Sequence of chain 1.B:
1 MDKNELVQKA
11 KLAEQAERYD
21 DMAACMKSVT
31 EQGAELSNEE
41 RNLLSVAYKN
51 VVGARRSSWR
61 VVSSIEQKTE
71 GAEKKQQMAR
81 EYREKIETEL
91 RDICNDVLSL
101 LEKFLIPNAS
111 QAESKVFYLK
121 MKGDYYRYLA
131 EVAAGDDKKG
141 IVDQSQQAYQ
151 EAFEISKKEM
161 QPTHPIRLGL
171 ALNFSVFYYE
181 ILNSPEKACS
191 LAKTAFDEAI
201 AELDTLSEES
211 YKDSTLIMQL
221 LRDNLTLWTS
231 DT

Binding-site contacts:
Ligand atom CB contacts residue TRP228 of chain 1.B at 3.8 Å (hydrophobic).
Ligand atom OG contacts residue TYR179 of chain 1.B at 3.6 Å.
Ligand atom CA contacts residue ASN173 of chain 1.B at 3.2 Å.
Ligand atom C contacts residue LEU227 of chain 1.B at 3.8 Å (hydrophobic).
Ligand atom C contacts residue ASN224 of chain 1.B at 3.6 Å.
Ligand atom C contacts residue ASN173 of chain 1.B at 3.5 Å.
Ligand atom OG contacts residue TRP228 of chain 1.B at 2.9 Å (h-bond).
Ligand atom O contacts residue LYS49 of chain 1.B at 3.6 Å (salt-bridge).
Ligand atom CA contacts residue ASN173 of chain 1.B at 3.8 Å.
Ligand atom P contacts residue LYS49 of chain 1.B at 3.8 Å.
Ligand atom OH contacts residue ASP213 of chain 1.B at 3.7 Å.
Ligand atom O contacts residue VAL176 of chain 1.B at 3.2 Å.
Ligand atom C contacts residue LYS49 of chain 1.B at 3.8 Å.
Ligand atom CD1 contacts residue ILE217 of chain 1.B at 3.7 Å (hydrophobic).
Ligand atom O contacts residue LEU227 of chain 1.B at 3.5 Å.
Ligand atom O contacts residue LYS49 of chain 1.B at 2.8 Å (salt-bridge).
Ligand atom O1P contacts residue ARG56 of chain 1.B at 3.0 Å (salt-bridge).
Ligand atom CG contacts residue ASN224 of chain 1.B at 3.7 Å.
Ligand atom CA contacts residue ASN224 of chain 1.B at 3.6 Å.
Ligand atom O2P contacts residue TYR128 of chain 1.B at 2.7 Å (h-bond).
Ligand atom P contacts residue ARG56 of chain 1.B at 3.8 Å.
Ligand atom P contacts residue TYR128 of chain 1.B at 3.8 Å.
Ligand atom CB contacts residue LEU172 of chain 1.B at 3.5 Å (hydrophobic).
Ligand atom N contacts residue ASN224 of chain 1.B at 2.7 Å (h-bond).
Ligand atom O3P contacts residue TYR128 of chain 1.B at 3.8 Å.
Ligand atom CB contacts residue ASN224 of chain 1.B at 3.5 Å.
Ligand atom O contacts residue ASN173 of chain 1.B at 3.2 Å (h-bond).
Ligand atom O2P contacts residue LYS49 of chain 1.B at 3.8 Å.
Ligand atom N contacts residue ASN173 of chain 1.B at 2.8 Å (h-bond).
Ligand atom O3P contacts residue LYS49 of chain 1.B at 2.8 Å (salt-bridge).
Ligand atom CA contacts residue ASN224 of chain 1.B at 3.6 Å.
Ligand atom CD2 contacts residue ASN224 of chain 1.B at 3.2 Å.
Ligand atom CB contacts residue ASN173 of chain 1.B at 3.0 Å.
Ligand atom O contacts residue ASN224 of chain 1.B at 2.9 Å (h-bond).
Ligand atom O contacts residue LEU172 of chain 1.B at 3.5 Å.
Ligand atom O2P contacts residue ARG127 of chain 1.B at 3.0 Å (salt-bridge).
Ligand atom CG contacts residue ILE217 of chain 1.B at 3.8 Å (hydrophobic).
Ligand atom O contacts residue LYS120 of chain 1.B at 2.9 Å (salt-bridge).
Ligand atom O1P contacts residue ARG127 of chain 1.B at 2.9 Å (salt-bridge).
Ligand atom O3P contacts residue ARG56 of chain 1.B at 2.9 Å (salt-bridge).

The small molecule below binds the protein below.
Small molecule (SMILES): C[C@@H](C=O)NC(=O)[C@@H]1CCCN1C(=O)[C@H](Cc1ccc(O)cc1)NC(=O)[C@H](COP(=O)(O)O)NC(=O)[C@H](Cc1cnc[nH]1)NC(=O)[C@H](CO)NC(=O)[C@@H](N)CCCN=C(N)N